Binding-site contacts:
Ligand atom C7 contacts residue HIS642 of chain 1.C at 4.4 Å.
Ligand atom C8 contacts residue HIS642 of chain 1.C at 3.2 Å.
Ligand atom N2 contacts residue ASN644 of chain 1.C at 2.9 Å (h-bond).
Ligand atom C1 contacts residue ASN644 of chain 1.C at 1.4 Å.
Ligand atom C5 contacts residue ASN644 of chain 1.C at 3.7 Å.
Ligand atom O5 contacts residue ASN644 of chain 1.C at 2.4 Å (h-bond).
Ligand atom C7 contacts residue ASN644 of chain 1.C at 3.9 Å.
Ligand atom C8 contacts residue VAL643 of chain 1.C at 3.8 Å (hydrophobic).
Ligand atom C3 contacts residue ASN644 of chain 1.C at 3.8 Å.
Ligand atom C8 contacts residue ASN644 of chain 1.C at 4.3 Å.
Ligand atom N2 contacts residue HIS642 of chain 1.C at 3.9 Å.
Ligand atom C4 contacts residue ASN644 of chain 1.C at 4.3 Å.
Ligand atom C2 contacts residue ASN644 of chain 1.C at 2.5 Å.
Ligand atom O7 contacts residue ASN644 of chain 1.C at 4.0 Å.

Sequence of chain 1.C:
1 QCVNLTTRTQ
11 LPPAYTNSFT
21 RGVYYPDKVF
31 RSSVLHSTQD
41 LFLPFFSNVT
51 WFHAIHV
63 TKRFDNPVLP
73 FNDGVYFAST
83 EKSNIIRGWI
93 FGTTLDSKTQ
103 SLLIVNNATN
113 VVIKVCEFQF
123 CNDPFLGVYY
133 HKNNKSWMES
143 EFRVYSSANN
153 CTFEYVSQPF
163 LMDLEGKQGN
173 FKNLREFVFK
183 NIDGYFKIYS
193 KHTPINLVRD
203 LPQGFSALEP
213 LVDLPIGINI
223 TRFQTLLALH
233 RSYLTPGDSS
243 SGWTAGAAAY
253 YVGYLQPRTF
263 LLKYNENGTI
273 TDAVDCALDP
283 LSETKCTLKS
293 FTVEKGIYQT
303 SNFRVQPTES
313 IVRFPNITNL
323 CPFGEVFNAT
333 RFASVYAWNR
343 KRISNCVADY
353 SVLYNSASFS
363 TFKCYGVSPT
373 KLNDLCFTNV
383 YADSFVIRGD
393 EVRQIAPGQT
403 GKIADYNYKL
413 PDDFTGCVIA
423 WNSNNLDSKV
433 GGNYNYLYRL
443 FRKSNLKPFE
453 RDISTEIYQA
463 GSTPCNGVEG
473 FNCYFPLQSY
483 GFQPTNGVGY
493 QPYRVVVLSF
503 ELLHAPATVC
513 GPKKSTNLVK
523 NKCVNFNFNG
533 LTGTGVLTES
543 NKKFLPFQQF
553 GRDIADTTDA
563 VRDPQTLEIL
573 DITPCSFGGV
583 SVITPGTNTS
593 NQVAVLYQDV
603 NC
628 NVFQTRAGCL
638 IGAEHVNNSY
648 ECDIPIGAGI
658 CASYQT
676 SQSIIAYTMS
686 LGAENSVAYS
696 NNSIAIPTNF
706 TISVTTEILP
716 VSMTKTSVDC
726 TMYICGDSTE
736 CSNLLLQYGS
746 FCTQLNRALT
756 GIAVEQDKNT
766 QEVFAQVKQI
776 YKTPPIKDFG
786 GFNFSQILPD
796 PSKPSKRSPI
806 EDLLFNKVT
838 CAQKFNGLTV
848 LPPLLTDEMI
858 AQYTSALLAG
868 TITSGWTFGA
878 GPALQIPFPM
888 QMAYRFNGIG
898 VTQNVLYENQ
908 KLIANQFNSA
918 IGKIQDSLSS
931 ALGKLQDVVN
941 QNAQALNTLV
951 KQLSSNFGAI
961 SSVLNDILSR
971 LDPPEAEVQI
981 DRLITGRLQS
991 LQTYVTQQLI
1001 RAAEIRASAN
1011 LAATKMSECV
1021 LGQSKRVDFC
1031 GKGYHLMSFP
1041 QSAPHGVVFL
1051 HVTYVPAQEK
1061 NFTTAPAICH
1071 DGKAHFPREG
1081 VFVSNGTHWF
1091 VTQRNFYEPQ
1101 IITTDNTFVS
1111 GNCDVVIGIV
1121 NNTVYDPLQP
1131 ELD

The protein below binds the small molecule below.
Small molecule (SMILES): CC(=O)N[C@@H]1[C@@H](O)[C@H](O)[C@@H](CO)O[C@H]1O